Binding-site contacts:
Ligand atom O62 contacts residue MG1 of chain 1.BH at 2.9 Å.
Ligand atom C62 contacts residue MG1 of chain 1.BH at 3.7 Å.
Ligand atom C56 contacts residue THR41 of chain 1.L at 3.3 Å.
Ligand atom C16 contacts residue THR41 of chain 1.L at 4.2 Å.
Ligand atom N12 contacts residue MG1 of chain 1.BH at 3.4 Å.
Ligand atom C12 contacts residue MG1 of chain 1.BH at 4.1 Å.
Ligand atom C46 contacts residue THR41 of chain 1.L at 3.7 Å.
Ligand atom C66 contacts residue THR41 of chain 1.L at 3.4 Å.

The small molecule below binds the protein below.
Small molecule (SMILES): NC[C@@H]1O[C@H](O[C@H]2[C@@H](O)[C@H](O[C@@H]3[C@@H](O)[C@H](N)C[C@H](N)[C@H]3O[C@H]3O[C@@H]4CO[C@@H](CCc5ccccc5)O[C@H]4[C@H](O)[C@H]3N)O[C@@H]2CO)[C@H](N)[C@@H](O)[C@@H]1O

Sequence of chain 1.L:
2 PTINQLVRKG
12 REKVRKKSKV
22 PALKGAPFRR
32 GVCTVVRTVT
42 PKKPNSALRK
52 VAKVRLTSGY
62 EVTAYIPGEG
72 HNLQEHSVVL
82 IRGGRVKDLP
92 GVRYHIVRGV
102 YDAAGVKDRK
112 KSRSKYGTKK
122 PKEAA